Sequence of chain 1.A:
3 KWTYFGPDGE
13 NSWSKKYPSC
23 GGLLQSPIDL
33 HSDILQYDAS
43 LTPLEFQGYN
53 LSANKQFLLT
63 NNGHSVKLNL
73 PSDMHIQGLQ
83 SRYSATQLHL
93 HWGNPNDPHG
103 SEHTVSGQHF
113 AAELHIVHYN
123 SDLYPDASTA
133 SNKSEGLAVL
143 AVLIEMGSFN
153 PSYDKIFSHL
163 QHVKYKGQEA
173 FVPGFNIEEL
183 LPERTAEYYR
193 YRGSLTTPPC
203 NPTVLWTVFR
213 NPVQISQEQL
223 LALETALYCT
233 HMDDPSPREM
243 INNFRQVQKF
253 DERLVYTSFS

Binding-site contacts:
Ligand atom N24 contacts residue THR199 of chain 1.A at 2.9 Å (h-bond).
Ligand atom O5 contacts residue HIS117 of chain 1.A at 3.2 Å (h-bond).
Ligand atom N1 contacts residue HIS93 of chain 1.A at 3.4 Å (h-bond).
Ligand atom C18 contacts residue ALA129 of chain 1.A at 3.8 Å (hydrophobic).
Ligand atom O23 contacts residue GLN89 of chain 1.A at 3.0 Å (h-bond).
Ligand atom C20 contacts residue SER133 of chain 1.A at 3.6 Å.
Ligand atom O6 contacts residue LEU197 of chain 1.A at 3.4 Å.
Ligand atom C27 contacts residue ASN64 of chain 1.A at 3.9 Å.
Ligand atom S4 contacts residue HIS91 of chain 1.A at 3.8 Å.
Ligand atom N1 contacts residue HIS91 of chain 1.A at 3.2 Å (h-bond).
Ligand atom C10 contacts residue GLN89 of chain 1.A at 3.9 Å.
Ligand atom O6 contacts residue THR198 of chain 1.A at 2.9 Å (h-bond).
Ligand atom S4 contacts residue HIS117 of chain 1.A at 3.9 Å.
Ligand atom CL1 contacts residue VAL119 of chain 1.A at 3.8 Å.
Ligand atom C22 contacts residue THR199 of chain 1.A at 3.8 Å.
Ligand atom CL1 contacts residue VAL141 of chain 1.A at 3.4 Å.
Ligand atom C28 contacts residue HIS91 of chain 1.A at 3.2 Å.
Ligand atom N1 contacts residue ZN1 of chain 1.E at 1.8 Å.
Ligand atom C9 contacts residue LEU197 of chain 1.A at 3.7 Å (hydrophobic).
Ligand atom O5 contacts residue TRP208 of chain 1.A at 3.9 Å.
Ligand atom C19 contacts residue SER130 of chain 1.A at 3.9 Å.
Ligand atom S4 contacts residue THR198 of chain 1.A at 3.8 Å.
Ligand atom O5 contacts residue ZN1 of chain 1.E at 2.9 Å.
Ligand atom N14 contacts residue GLN89 of chain 1.A at 3.7 Å.
Ligand atom CL1 contacts residue VAL206 of chain 1.A at 3.7 Å.
Ligand atom O5 contacts residue HIS91 of chain 1.A at 3.4 Å.
Ligand atom C8 contacts residue LEU197 of chain 1.A at 3.6 Å (hydrophobic).
Ligand atom C7 contacts residue HIS91 of chain 1.A at 3.7 Å.
Ligand atom C26 contacts residue ASN64 of chain 1.A at 3.8 Å.
Ligand atom C12 contacts residue HIS91 of chain 1.A at 3.5 Å.
Ligand atom N1 contacts residue THR198 of chain 1.A at 2.8 Å (h-bond).
Ligand atom N1 contacts residue HIS117 of chain 1.A at 3.4 Å (h-bond).
Ligand atom C11 contacts residue THR199 of chain 1.A at 3.8 Å.
Ligand atom C28 contacts residue SER67 of chain 1.A at 3.8 Å.
Ligand atom O6 contacts residue TRP208 of chain 1.A at 3.5 Å.
Ligand atom C26 contacts residue HIS66 of chain 1.A at 3.8 Å.
Ligand atom C12 contacts residue THR199 of chain 1.A at 3.6 Å.
Ligand atom C25 contacts residue THR199 of chain 1.A at 3.8 Å.
Ligand atom S4 contacts residue ZN1 of chain 1.E at 3.0 Å.
Ligand atom C27 contacts residue SER67 of chain 1.A at 3.8 Å.

The small molecule below binds the protein below.
Small molecule (SMILES): CCCCNC(=O)c1cc(S(N)(=O)=O)c(Cl)cc1NC1CCCCC1